Binding-site contacts:
Ligand atom C1 contacts residue ASN246 of chain 1.C at 1.4 Å.
Ligand atom O7 contacts residue ASN246 of chain 1.C at 3.9 Å.
Ligand atom C5 contacts residue ASN249 of chain 1.C at 3.5 Å.
Ligand atom C7 contacts residue ASN246 of chain 1.C at 3.3 Å.
Ligand atom O6 contacts residue ASN249 of chain 1.C at 2.0 Å (h-bond).
Ligand atom C5 contacts residue ASN246 of chain 1.C at 3.6 Å.
Ligand atom O5 contacts residue ASN246 of chain 1.C at 2.4 Å (h-bond).
Ligand atom C8 contacts residue NAG2 of chain 1.FA at 4.0 Å.
Ligand atom C1 contacts residue ASN249 of chain 1.C at 3.6 Å.
Ligand atom C6 contacts residue ASN249 of chain 1.C at 3.0 Å.
Ligand atom C3 contacts residue ASN246 of chain 1.C at 3.8 Å.
Ligand atom C1 contacts residue THR248 of chain 1.C at 3.7 Å.
Ligand atom C8 contacts residue ASN246 of chain 1.C at 4.3 Å.
Ligand atom C2 contacts residue ASN246 of chain 1.C at 2.5 Å.
Ligand atom O5 contacts residue ASN249 of chain 1.C at 3.0 Å.
Ligand atom N2 contacts residue ASN246 of chain 1.C at 2.7 Å (h-bond).
Ligand atom C4 contacts residue ASN246 of chain 1.C at 4.3 Å.

The small molecule below binds the protein below.
Small molecule (SMILES): CC(=O)N[C@H]1[C@H](O[C@H]2[C@H](O)[C@@H](NC(C)=O)CO[C@@H]2CO)O[C@H](CO)[C@@H](O[C@@H]2O[C@H](CO)[C@@H](O)[C@H](O)[C@@H]2O)[C@@H]1O

Sequence of chain 1.C:
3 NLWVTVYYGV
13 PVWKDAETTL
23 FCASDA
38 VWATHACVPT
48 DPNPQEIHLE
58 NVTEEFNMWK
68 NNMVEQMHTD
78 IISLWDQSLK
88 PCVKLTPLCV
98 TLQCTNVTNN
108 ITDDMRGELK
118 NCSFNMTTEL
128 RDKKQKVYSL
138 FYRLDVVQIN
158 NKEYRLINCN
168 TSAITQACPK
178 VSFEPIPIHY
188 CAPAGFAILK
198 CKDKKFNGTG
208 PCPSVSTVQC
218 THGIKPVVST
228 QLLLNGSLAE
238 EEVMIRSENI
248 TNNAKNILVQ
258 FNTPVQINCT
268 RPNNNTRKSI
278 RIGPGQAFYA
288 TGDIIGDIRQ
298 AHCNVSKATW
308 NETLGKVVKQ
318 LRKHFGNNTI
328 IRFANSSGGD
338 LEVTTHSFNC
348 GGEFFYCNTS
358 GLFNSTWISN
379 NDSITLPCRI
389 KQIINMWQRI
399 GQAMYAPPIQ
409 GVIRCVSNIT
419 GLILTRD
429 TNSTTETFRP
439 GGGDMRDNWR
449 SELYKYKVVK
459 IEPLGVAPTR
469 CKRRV